A small-molecule ligand and the protein it binds are described below.
Small molecule (SMILES): CC(=O)N[C@@H]1[C@@H](O)[C@H](O)[C@@H](CO)O[C@H]1O

Sequence of chain 1.B:
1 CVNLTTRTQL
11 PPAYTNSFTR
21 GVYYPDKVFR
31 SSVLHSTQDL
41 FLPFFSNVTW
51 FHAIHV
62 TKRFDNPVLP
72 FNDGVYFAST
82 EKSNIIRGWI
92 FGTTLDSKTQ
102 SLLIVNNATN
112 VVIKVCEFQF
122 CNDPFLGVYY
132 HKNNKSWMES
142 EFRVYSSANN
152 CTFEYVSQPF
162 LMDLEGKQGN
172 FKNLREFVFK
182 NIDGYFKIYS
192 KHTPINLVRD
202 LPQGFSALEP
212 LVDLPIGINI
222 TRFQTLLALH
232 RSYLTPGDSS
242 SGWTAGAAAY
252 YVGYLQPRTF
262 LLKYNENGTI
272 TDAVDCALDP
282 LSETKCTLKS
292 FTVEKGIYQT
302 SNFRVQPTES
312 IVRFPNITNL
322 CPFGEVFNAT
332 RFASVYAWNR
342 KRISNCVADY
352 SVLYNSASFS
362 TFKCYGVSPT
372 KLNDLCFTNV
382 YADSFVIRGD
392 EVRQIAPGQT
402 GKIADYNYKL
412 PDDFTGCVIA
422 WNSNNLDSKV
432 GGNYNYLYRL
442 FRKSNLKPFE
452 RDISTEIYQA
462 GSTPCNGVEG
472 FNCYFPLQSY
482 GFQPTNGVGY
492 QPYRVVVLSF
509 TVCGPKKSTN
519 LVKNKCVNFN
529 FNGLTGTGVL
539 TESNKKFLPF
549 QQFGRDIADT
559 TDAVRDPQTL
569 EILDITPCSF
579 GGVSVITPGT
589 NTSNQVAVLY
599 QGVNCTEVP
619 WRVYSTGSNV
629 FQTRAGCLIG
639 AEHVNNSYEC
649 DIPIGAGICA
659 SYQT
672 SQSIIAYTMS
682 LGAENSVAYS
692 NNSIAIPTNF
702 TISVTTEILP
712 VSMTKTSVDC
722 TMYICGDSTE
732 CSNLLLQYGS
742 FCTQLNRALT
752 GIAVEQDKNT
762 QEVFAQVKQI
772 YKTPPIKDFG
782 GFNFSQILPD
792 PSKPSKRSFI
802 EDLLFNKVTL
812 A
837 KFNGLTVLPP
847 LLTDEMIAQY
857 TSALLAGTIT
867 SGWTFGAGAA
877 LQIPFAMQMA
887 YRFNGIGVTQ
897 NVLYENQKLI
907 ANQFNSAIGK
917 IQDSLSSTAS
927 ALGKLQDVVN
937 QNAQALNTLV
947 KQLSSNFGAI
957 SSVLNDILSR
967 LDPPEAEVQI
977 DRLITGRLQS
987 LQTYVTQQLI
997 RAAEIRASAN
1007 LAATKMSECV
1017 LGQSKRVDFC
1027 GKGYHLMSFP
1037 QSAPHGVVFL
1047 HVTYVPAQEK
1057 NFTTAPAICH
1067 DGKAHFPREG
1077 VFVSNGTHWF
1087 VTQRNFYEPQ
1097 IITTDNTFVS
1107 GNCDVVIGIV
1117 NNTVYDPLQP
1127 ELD

Binding-site contacts:
Ligand atom N2 contacts residue ASN1057 of chain 1.B at 3.6 Å.
Ligand atom C1 contacts residue ASN1057 of chain 1.B at 1.4 Å.
Ligand atom C3 contacts residue ASN1057 of chain 1.B at 3.4 Å.
Ligand atom O7 contacts residue ASN1057 of chain 1.B at 3.9 Å.
Ligand atom C7 contacts residue ASN1057 of chain 1.B at 4.0 Å.
Ligand atom O5 contacts residue ASN1057 of chain 1.B at 2.5 Å (h-bond).
Ligand atom C5 contacts residue ASN1057 of chain 1.B at 3.6 Å.
Ligand atom C4 contacts residue ASN1057 of chain 1.B at 3.8 Å.
Ligand atom O7 contacts residue GLU1055 of chain 1.B at 3.9 Å.
Ligand atom O3 contacts residue ASN1057 of chain 1.B at 3.5 Å (h-bond).
Ligand atom C2 contacts residue ASN1057 of chain 1.B at 2.6 Å.
Ligand atom C6 contacts residue ALA689 of chain 1.B at 4.2 Å (hydrophobic).